Sequence of chain 1.B:
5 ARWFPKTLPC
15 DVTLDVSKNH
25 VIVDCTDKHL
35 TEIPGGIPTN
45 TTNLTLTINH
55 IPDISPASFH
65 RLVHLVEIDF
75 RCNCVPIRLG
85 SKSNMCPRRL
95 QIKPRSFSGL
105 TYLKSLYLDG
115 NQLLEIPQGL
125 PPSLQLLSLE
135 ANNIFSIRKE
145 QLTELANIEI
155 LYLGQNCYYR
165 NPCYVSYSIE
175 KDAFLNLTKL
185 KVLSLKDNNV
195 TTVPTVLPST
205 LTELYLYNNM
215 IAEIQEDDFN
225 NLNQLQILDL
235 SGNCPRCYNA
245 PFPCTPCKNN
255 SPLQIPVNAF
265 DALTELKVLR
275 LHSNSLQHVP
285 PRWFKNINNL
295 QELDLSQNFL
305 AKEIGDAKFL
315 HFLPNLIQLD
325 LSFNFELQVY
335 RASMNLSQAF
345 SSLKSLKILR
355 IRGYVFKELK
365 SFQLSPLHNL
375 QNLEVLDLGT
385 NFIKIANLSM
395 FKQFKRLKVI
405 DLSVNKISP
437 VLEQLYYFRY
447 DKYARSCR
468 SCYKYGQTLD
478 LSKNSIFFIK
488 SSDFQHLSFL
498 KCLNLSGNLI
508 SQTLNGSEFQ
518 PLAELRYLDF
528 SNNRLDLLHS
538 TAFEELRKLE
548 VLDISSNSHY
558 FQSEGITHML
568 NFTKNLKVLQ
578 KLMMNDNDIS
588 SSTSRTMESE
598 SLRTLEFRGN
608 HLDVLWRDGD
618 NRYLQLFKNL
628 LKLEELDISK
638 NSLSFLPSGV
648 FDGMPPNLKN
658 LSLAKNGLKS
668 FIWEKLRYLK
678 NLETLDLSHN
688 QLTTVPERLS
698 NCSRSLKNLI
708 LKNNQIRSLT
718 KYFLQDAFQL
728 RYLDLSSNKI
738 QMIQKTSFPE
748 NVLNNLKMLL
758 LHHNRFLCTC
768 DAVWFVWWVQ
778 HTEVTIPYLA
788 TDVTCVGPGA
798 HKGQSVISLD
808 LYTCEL

Binding-site contacts:
Ligand atom C4 contacts residue SER514 of chain 1.B at 4.0 Å.
Ligand atom C1 contacts residue ASN512 of chain 1.B at 1.4 Å.
Ligand atom C5 contacts residue ASN512 of chain 1.B at 3.5 Å.
Ligand atom C6 contacts residue SER514 of chain 1.B at 4.4 Å.
Ligand atom C5 contacts residue SER514 of chain 1.B at 3.4 Å.
Ligand atom N2 contacts residue SER514 of chain 1.B at 3.7 Å.
Ligand atom C2 contacts residue ASN512 of chain 1.B at 2.5 Å.
Ligand atom C1 contacts residue SER514 of chain 1.B at 3.3 Å.
Ligand atom C2 contacts residue SER514 of chain 1.B at 4.0 Å.
Ligand atom C7 contacts residue ASN512 of chain 1.B at 3.2 Å.
Ligand atom C3 contacts residue ASN512 of chain 1.B at 3.9 Å.
Ligand atom O5 contacts residue ASN512 of chain 1.B at 2.3 Å (h-bond).
Ligand atom O4 contacts residue SER514 of chain 1.B at 4.2 Å.
Ligand atom O5 contacts residue SER514 of chain 1.B at 3.8 Å.
Ligand atom O7 contacts residue ASN512 of chain 1.B at 3.1 Å (h-bond).
Ligand atom C4 contacts residue ASN512 of chain 1.B at 4.2 Å.
Ligand atom C3 contacts residue SER514 of chain 1.B at 3.9 Å.
Ligand atom C8 contacts residue ASN512 of chain 1.B at 4.4 Å.
Ligand atom N2 contacts residue ASN512 of chain 1.B at 3.0 Å (h-bond).

A small-molecule ligand and the protein it binds are described below.
Small molecule (SMILES): CC(=O)N[C@@H]1[C@@H](O)[C@H](O)[C@@H](CO)O[C@H]1O